Binding-site contacts:
Ligand atom C4 contacts residue SER23 of chain 1.A at 4.0 Å.
Ligand atom O contacts residue CXL1 of chain 1.E at 4.0 Å.
Ligand atom C6 contacts residue SER23 of chain 1.A at 3.3 Å.
Ligand atom C2 contacts residue CXL1 of chain 1.E at 3.9 Å.
Ligand atom C5 contacts residue SER23 of chain 1.A at 4.2 Å.
Ligand atom O contacts residue SER23 of chain 1.A at 3.9 Å.
Ligand atom C3 contacts residue CXL1 of chain 1.E at 4.1 Å.
Ligand atom C1 contacts residue CXL1 of chain 1.E at 3.7 Å.
Ligand atom C1 contacts residue SER23 of chain 1.A at 3.3 Å.
Ligand atom C2 contacts residue SER23 of chain 1.A at 4.3 Å.
Ligand atom C3 contacts residue SER23 of chain 1.A at 4.2 Å.

A protein and the small-molecule ligand that binds it are described below.
Small molecule (SMILES): OC1CCCCC1

Sequence of chain 1.A:
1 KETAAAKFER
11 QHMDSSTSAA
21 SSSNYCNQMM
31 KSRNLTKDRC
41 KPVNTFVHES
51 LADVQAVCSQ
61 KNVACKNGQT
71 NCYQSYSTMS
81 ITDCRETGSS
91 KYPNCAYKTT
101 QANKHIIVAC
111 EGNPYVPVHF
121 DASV